This protein binds this small molecule.
Small molecule (SMILES): C/C=C/C=C/C=C/C(=O)N[C@@H](Cc1ccccc1)C(=O)N[C@H]1COC(=O)[C@@H]2C[C@@H](C)CN2C(=O)[C@H](C)NC(=O)[C@H](C)N(C)C(=O)[C@@H]2CCCN2C1=O

Sequence of chain 1.S:
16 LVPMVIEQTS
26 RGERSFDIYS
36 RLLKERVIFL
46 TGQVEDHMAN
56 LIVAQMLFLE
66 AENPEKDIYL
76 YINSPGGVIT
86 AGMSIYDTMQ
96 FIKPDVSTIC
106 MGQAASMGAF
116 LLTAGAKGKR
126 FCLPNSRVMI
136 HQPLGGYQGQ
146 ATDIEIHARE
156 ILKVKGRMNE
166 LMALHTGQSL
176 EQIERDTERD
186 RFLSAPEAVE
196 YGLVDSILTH

Binding-site contacts:
Ligand atom C8 contacts residue LEU37 of chain 1.T at 3.7 Å (hydrophobic).
Ligand atom CE2 contacts residue MET106 of chain 1.T at 3.7 Å (hydrophobic).
Ligand atom O contacts residue ILE104 of chain 1.T at 3.7 Å.
Ligand atom O contacts residue TYR74 of chain 1.T at 3.5 Å.
Ligand atom C5 contacts residue LEU62 of chain 1.S at 3.7 Å (hydrophobic).
Ligand atom CA contacts residue TYR74 of chain 1.T at 3.7 Å (hydrophobic).
Ligand atom C contacts residue PHE96 of chain 1.S at 3.6 Å (hydrophobic).
Ligand atom CA contacts residue PHE96 of chain 1.S at 3.6 Å (hydrophobic).
Ligand atom CE contacts residue GLU40 of chain 1.T at 3.4 Å.
Ligand atom CB contacts residue PHE126 of chain 1.T at 3.8 Å (hydrophobic).
Ligand atom CE1 contacts residue THR93 of chain 1.S at 3.7 Å.
Ligand atom O11 contacts residue LEU62 of chain 1.S at 3.7 Å.
Ligand atom C8 contacts residue ARG36 of chain 1.T at 3.3 Å.
Ligand atom CD2 contacts residue TYR76 of chain 1.T at 3.6 Å (hydrophobic).
Ligand atom C contacts residue TYR76 of chain 1.T at 3.7 Å (hydrophobic).
Ligand atom C2 contacts residue TYR76 of chain 1.T at 3.4 Å (hydrophobic).
Ligand atom CE2 contacts residue LEU62 of chain 1.S at 3.8 Å (hydrophobic).
Ligand atom N contacts residue TYR74 of chain 1.T at 3.6 Å.
Ligand atom C contacts residue TYR74 of chain 1.T at 3.2 Å (hydrophobic).
Ligand atom C8 contacts residue GLU40 of chain 1.T at 3.6 Å.
Ligand atom CB contacts residue LEU203 of chain 1.T at 3.8 Å (hydrophobic).
Ligand atom C1 contacts residue TYR76 of chain 1.T at 3.2 Å (hydrophobic).
Ligand atom CA contacts residue TYR74 of chain 1.T at 3.2 Å (hydrophobic).
Ligand atom C6 contacts residue LEU37 of chain 1.T at 3.6 Å (hydrophobic).
Ligand atom CD2 contacts residue ILE104 of chain 1.T at 3.7 Å (hydrophobic).
Ligand atom N contacts residue TYR76 of chain 1.T at 2.8 Å (h-bond).
Ligand atom C6 contacts residue GLU40 of chain 1.T at 3.7 Å.
Ligand atom CD1 contacts residue PHE96 of chain 1.S at 3.6 Å (hydrophobic).
Ligand atom CB contacts residue TYR74 of chain 1.T at 3.6 Å (hydrophobic).
Ligand atom CE contacts residue VAL42 of chain 1.T at 3.8 Å (hydrophobic).
Ligand atom C7 contacts residue LEU37 of chain 1.T at 3.8 Å (hydrophobic).
Ligand atom O contacts residue TYR76 of chain 1.T at 2.7 Å (h-bond).
Ligand atom C5 contacts residue ALA66 of chain 1.S at 3.8 Å (hydrophobic).
Ligand atom CZ contacts residue THR93 of chain 1.S at 3.5 Å.
Ligand atom C7 contacts residue ALA66 of chain 1.S at 3.8 Å (hydrophobic).
Ligand atom CD contacts residue TYR76 of chain 1.T at 3.3 Å (hydrophobic).
Ligand atom N contacts residue PHE96 of chain 1.S at 3.6 Å.
Ligand atom CB contacts residue ILE104 of chain 1.T at 3.2 Å (hydrophobic).
Ligand atom CB contacts residue ILE104 of chain 1.T at 3.8 Å (hydrophobic).
Ligand atom CE2 contacts residue TYR76 of chain 1.T at 3.8 Å (hydrophobic).

Sequence of chain 1.T:
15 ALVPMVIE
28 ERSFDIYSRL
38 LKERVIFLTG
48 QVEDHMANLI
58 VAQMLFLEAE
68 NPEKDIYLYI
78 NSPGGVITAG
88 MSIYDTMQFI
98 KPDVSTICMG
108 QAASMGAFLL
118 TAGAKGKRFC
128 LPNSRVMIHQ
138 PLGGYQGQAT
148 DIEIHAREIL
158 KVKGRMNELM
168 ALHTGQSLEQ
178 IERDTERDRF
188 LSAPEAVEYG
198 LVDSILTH